Sequence of chain 1.A:
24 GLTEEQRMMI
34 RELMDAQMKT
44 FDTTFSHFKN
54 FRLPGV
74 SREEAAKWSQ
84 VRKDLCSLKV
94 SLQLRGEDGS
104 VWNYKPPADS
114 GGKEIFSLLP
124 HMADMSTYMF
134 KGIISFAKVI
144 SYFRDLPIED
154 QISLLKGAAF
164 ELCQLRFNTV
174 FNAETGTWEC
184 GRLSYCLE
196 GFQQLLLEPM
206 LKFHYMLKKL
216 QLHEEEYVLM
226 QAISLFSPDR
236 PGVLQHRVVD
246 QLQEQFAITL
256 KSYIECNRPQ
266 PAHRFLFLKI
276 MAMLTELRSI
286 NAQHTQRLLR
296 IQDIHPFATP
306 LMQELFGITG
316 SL

Binding-site contacts:
Ligand atom O17 contacts residue ASP87 of chain 1.A at 3.0 Å (salt-bridge).
Ligand atom C6 contacts residue MET125 of chain 1.A at 3.9 Å (hydrophobic).
Ligand atom C5 contacts residue CL61 of chain 1.B at 3.8 Å.
Ligand atom O17 contacts residue ARG292 of chain 1.A at 3.2 Å (salt-bridge).
Ligand atom C11 contacts residue CL61 of chain 1.B at 4.2 Å.
Ligand atom C6 contacts residue PHE302 of chain 1.A at 4.1 Å (hydrophobic).
Ligand atom C1 contacts residue LEU293 of chain 1.A at 3.5 Å (hydrophobic).
Ligand atom C3 contacts residue SER129 of chain 1.A at 3.7 Å.
Ligand atom C3 contacts residue CL61 of chain 1.B at 3.9 Å.
Ligand atom C11 contacts residue HIS289 of chain 1.A at 3.5 Å.
Ligand atom C9 contacts residue LEU293 of chain 1.A at 4.2 Å (hydrophobic).
Ligand atom C12 contacts residue HIS289 of chain 1.A at 3.5 Å.
Ligand atom C2 contacts residue PHE163 of chain 1.A at 4.1 Å (hydrophobic).
Ligand atom C3 contacts residue MET307 of chain 1.A at 4.0 Å (hydrophobic).
Ligand atom C1 contacts residue CL61 of chain 1.B at 4.0 Å.
Ligand atom O17 contacts residue SER90 of chain 1.A at 4.2 Å.
Ligand atom C18 contacts residue CL61 of chain 1.B at 3.7 Å.
Ligand atom C2 contacts residue CL61 of chain 1.B at 4.0 Å.
Ligand atom C4 contacts residue MET307 of chain 1.A at 4.0 Å (hydrophobic).
Ligand atom C2 contacts residue LEU293 of chain 1.A at 3.7 Å (hydrophobic).
Ligand atom C4 contacts residue LEU293 of chain 1.A at 4.1 Å (hydrophobic).
Ligand atom C10 contacts residue CL61 of chain 1.B at 3.9 Å.
Ligand atom C4 contacts residue CL61 of chain 1.B at 3.8 Å.
Ligand atom C5 contacts residue LEU293 of chain 1.A at 3.9 Å (hydrophobic).
Ligand atom C16 contacts residue LEU88 of chain 1.A at 3.7 Å (hydrophobic).
Ligand atom C17 contacts residue ASP87 of chain 1.A at 3.3 Å.
Ligand atom C17 contacts residue ARG292 of chain 1.A at 4.1 Å.
Ligand atom C16 contacts residue ASP87 of chain 1.A at 3.3 Å.
Ligand atom C4 contacts residue SER129 of chain 1.A at 3.3 Å.
Ligand atom C7 contacts residue LEU122 of chain 1.A at 3.8 Å (hydrophobic).
Ligand atom C15 contacts residue CL61 of chain 1.B at 3.8 Å.
Ligand atom O3 contacts residue SER129 of chain 1.A at 3.2 Å.
Ligand atom C3 contacts residue LEU293 of chain 1.A at 4.0 Å (hydrophobic).
Ligand atom C15 contacts residue LEU88 of chain 1.A at 3.9 Å (hydrophobic).
Ligand atom C12 contacts residue ARG292 of chain 1.A at 3.7 Å.
Ligand atom C18 contacts residue HIS289 of chain 1.A at 3.7 Å.
Ligand atom C14 contacts residue ILE296 of chain 1.A at 4.1 Å (hydrophobic).
Ligand atom O3 contacts residue PHE133 of chain 1.A at 3.3 Å.
Ligand atom O3 contacts residue MET307 of chain 1.A at 3.8 Å.
Ligand atom C10 contacts residue LEU293 of chain 1.A at 3.6 Å (hydrophobic).

A protein and the small-molecule ligand that binds it are described below.
Small molecule (SMILES): C[C@]12CC[C@@H]3c4ccc(O)cc4CC[C@H]3[C@@H]1CC[C@@H]2O